Binding-site contacts:
Ligand atom O7 contacts residue ASN32 of chain 1.A at 3.2 Å (h-bond).
Ligand atom O6 contacts residue ALA33 of chain 1.A at 2.6 Å (h-bond).
Ligand atom O6 contacts residue THR34 of chain 1.A at 3.7 Å.
Ligand atom C1 contacts residue ASN32 of chain 1.A at 1.5 Å.
Ligand atom C5 contacts residue ASN32 of chain 1.A at 3.7 Å.
Ligand atom C6 contacts residue ALA33 of chain 1.A at 3.7 Å (hydrophobic).
Ligand atom O5 contacts residue ALA33 of chain 1.A at 3.6 Å.
Ligand atom C2 contacts residue ASN32 of chain 1.A at 2.6 Å.
Ligand atom O5 contacts residue ASN32 of chain 1.A at 2.4 Å (h-bond).
Ligand atom C6 contacts residue THR34 of chain 1.A at 4.3 Å.
Ligand atom C7 contacts residue ASN32 of chain 1.A at 3.3 Å.
Ligand atom C5 contacts residue ALA33 of chain 1.A at 4.2 Å (hydrophobic).
Ligand atom C4 contacts residue ASN32 of chain 1.A at 4.3 Å.
Ligand atom N2 contacts residue ASN32 of chain 1.A at 3.0 Å (h-bond).
Ligand atom O6 contacts residue ASN32 of chain 1.A at 4.2 Å.
Ligand atom C3 contacts residue ASN32 of chain 1.A at 3.9 Å.
Ligand atom C8 contacts residue ASN32 of chain 1.A at 4.5 Å.

Sequence of chain 1.A:
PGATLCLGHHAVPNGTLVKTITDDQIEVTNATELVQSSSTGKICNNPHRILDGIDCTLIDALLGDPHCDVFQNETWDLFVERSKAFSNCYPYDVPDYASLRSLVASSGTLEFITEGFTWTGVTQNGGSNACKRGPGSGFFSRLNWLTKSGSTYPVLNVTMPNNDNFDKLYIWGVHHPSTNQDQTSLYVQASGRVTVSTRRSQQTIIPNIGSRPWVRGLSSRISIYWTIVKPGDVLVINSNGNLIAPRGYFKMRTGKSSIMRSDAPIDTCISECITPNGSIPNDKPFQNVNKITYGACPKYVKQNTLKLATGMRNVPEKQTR

A protein and the small-molecule ligand that binds it are described below.
Small molecule (SMILES): CC(=O)N[C@H]1[C@H](O[C@H]2[C@H](O)[C@@H](NC(C)=O)CO[C@@H]2CO)O[C@H](CO)[C@@H](O[C@@H]2O[C@H](CO)[C@@H](O)[C@H](O)[C@@H]2O)[C@@H]1O